The protein below binds the small molecule below.
Small molecule (SMILES): CCCC[C@H](N)[C@H](Cc1ccsc1)NC(=O)c1cc(NC[C@H]2C[C@@H]2C)nc(N(C)S(C)(=O)=O)c1

Binding-site contacts:
Ligand atom C56 contacts residue GLY250 of chain 1.A at 3.5 Å.
Ligand atom O4 contacts residue THR92 of chain 1.A at 3.1 Å (h-bond).
Ligand atom C36 contacts residue GLY250 of chain 1.A at 3.6 Å.
Ligand atom N1 contacts residue ASP52 of chain 1.A at 2.7 Å (salt-bridge).
Ligand atom C63 contacts residue GLY250 of chain 1.A at 3.6 Å.
Ligand atom C8 contacts residue ASP248 of chain 1.A at 3.4 Å.
Ligand atom C2 contacts residue SER30 of chain 1.A at 3.4 Å.
Ligand atom O2 contacts residue THR251 of chain 1.A at 3.4 Å.
Ligand atom O4 contacts residue TYR91 of chain 1.A at 3.5 Å.
Ligand atom C61 contacts residue GLN93 of chain 1.A at 3.4 Å.
Ligand atom C16 contacts residue GLY250 of chain 1.A at 3.4 Å.
Ligand atom C1 contacts residue GLY33 of chain 1.A at 3.4 Å.
Ligand atom O2 contacts residue ASN253 of chain 1.A at 2.9 Å (h-bond).
Ligand atom C63 contacts residue LEU50 of chain 1.A at 3.4 Å (hydrophobic).
Ligand atom N2 contacts residue GLN93 of chain 1.A at 3.6 Å (h-bond).
Ligand atom C64 contacts residue PHE128 of chain 1.A at 3.6 Å (hydrophobic).
Ligand atom C5 contacts residue GLN93 of chain 1.A at 3.6 Å.
Ligand atom N2 contacts residue THR252 of chain 1.A at 3.1 Å (h-bond).
Ligand atom C2 contacts residue THR252 of chain 1.A at 3.6 Å.
Ligand atom O1 contacts residue ASN253 of chain 1.A at 3.4 Å (h-bond).
Ligand atom O1 contacts residue SER345 of chain 1.A at 3.3 Å (h-bond).
Ligand atom O4 contacts residue GLN93 of chain 1.A at 2.9 Å (h-bond).
Ligand atom O1 contacts residue ARG255 of chain 1.A at 3.5 Å.
Ligand atom O2 contacts residue THR252 of chain 1.A at 3.3 Å (h-bond).
Ligand atom C64 contacts residue GLN93 of chain 1.A at 3.2 Å.
Ligand atom N1 contacts residue ASP248 of chain 1.A at 2.9 Å (salt-bridge).
Ligand atom N35 contacts residue GLY250 of chain 1.A at 2.9 Å (h-bond).
Ligand atom C1 contacts residue GLN32 of chain 1.A at 3.5 Å.
Ligand atom N3 contacts residue GLN93 of chain 1.A at 3.4 Å (h-bond).
Ligand atom C2 contacts residue GLY33 of chain 1.A at 3.5 Å.
Ligand atom C3 contacts residue GLY250 of chain 1.A at 3.5 Å.
Ligand atom C28 contacts residue ASP52 of chain 1.A at 3.4 Å.
Ligand atom C36 contacts residue TYR91 of chain 1.A at 3.6 Å (hydrophobic).
Ligand atom C56 contacts residue ASP52 of chain 1.A at 3.4 Å.
Ligand atom C4 contacts residue SER30 of chain 1.A at 3.3 Å.
Ligand atom C29 contacts residue ARG255 of chain 1.A at 3.5 Å.
Ligand atom C11 contacts residue THR92 of chain 1.A at 3.2 Å.
Ligand atom N1 contacts residue THR251 of chain 1.A at 3.5 Å (h-bond).
Ligand atom N1 contacts residue GLY250 of chain 1.A at 3.0 Å (h-bond).
Ligand atom C15 contacts residue GLN93 of chain 1.A at 3.5 Å.

Sequence of chain 1.A:
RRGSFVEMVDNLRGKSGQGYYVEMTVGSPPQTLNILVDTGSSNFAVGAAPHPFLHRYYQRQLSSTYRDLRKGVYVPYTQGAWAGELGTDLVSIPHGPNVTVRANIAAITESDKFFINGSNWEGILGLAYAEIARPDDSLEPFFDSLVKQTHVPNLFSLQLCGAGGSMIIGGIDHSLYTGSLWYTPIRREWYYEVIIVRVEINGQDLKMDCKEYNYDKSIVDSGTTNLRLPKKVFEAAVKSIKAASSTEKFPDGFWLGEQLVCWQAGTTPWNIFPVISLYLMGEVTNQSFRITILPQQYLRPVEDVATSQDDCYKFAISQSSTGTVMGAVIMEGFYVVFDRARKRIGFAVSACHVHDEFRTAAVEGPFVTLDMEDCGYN